Sequence of chain 1.D:
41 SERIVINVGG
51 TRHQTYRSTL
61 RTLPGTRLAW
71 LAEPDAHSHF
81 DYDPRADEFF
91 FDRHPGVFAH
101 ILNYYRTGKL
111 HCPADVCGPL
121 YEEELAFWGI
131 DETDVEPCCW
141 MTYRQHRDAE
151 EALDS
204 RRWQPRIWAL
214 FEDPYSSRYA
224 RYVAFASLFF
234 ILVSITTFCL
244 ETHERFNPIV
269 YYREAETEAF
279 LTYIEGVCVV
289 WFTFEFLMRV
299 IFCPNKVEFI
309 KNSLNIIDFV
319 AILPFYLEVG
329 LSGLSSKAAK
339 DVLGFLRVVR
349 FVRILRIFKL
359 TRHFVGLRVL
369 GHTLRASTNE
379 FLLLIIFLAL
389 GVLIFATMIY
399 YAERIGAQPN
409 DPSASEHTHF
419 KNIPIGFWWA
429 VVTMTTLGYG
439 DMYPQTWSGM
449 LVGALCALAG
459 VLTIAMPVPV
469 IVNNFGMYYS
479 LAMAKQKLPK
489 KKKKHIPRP

Sequence of chain 1.C:
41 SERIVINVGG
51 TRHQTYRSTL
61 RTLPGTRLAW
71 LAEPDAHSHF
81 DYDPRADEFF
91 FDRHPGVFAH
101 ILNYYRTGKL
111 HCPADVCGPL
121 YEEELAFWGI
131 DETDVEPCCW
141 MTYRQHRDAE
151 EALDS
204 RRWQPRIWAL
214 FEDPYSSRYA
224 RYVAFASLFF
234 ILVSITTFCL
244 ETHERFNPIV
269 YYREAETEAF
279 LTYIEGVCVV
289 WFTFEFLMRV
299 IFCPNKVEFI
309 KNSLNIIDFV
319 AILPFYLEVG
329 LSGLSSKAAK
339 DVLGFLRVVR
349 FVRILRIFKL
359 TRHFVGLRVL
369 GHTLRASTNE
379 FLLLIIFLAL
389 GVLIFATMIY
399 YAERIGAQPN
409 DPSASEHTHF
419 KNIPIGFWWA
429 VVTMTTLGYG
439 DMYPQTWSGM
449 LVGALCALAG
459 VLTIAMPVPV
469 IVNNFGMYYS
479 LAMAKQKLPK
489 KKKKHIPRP

Binding-site contacts:
Ligand atom C1 contacts residue ILE403 of chain 1.C at 3.5 Å (hydrophobic).
Ligand atom O1 contacts residue ARG402 of chain 1.C at 4.5 Å.
Ligand atom C6 contacts residue TYR399 of chain 1.C at 4.0 Å (hydrophobic).
Ligand atom C24 contacts residue LEU453 of chain 1.C at 4.0 Å (hydrophobic).
Ligand atom C5 contacts residue VAL346 of chain 1.D at 4.1 Å (hydrophobic).
Ligand atom C6 contacts residue VAL346 of chain 1.D at 3.8 Å (hydrophobic).
Ligand atom C10 contacts residue TYR399 of chain 1.C at 4.1 Å (hydrophobic).
Ligand atom C25 contacts residue LEU453 of chain 1.C at 4.0 Å (hydrophobic).
Ligand atom C3 contacts residue TYR399 of chain 1.C at 4.2 Å (hydrophobic).
Ligand atom C22 contacts residue VAL450 of chain 1.C at 4.4 Å (hydrophobic).
Ligand atom C9 contacts residue TYR399 of chain 1.C at 3.7 Å (hydrophobic).
Ligand atom C21 contacts residue SER446 of chain 1.C at 4.4 Å.
Ligand atom C5 contacts residue TYR399 of chain 1.C at 4.1 Å (hydrophobic).
Ligand atom C2 contacts residue TYR399 of chain 1.C at 4.4 Å (hydrophobic).
Ligand atom O1 contacts residue VAL346 of chain 1.D at 3.8 Å.
Ligand atom C12 contacts residue ALA400 of chain 1.C at 4.3 Å (hydrophobic).
Ligand atom C12 contacts residue ILE403 of chain 1.C at 4.0 Å (hydrophobic).
Ligand atom C11 contacts residue ILE403 of chain 1.C at 3.5 Å (hydrophobic).
Ligand atom C3 contacts residue VAL346 of chain 1.D at 4.3 Å (hydrophobic).
Ligand atom C2 contacts residue ILE403 of chain 1.C at 4.2 Å (hydrophobic).
Ligand atom C7 contacts residue TYR399 of chain 1.C at 3.8 Å (hydrophobic).
Ligand atom C4 contacts residue VAL346 of chain 1.D at 3.5 Å (hydrophobic).
Ligand atom C1 contacts residue TYR399 of chain 1.C at 3.7 Å (hydrophobic).

The protein below binds the small molecule below.
Small molecule (SMILES): CC(C)CCC[C@@H](C)[C@H]1CC[C@H]2[C@@H]3CC=C4C[C@@H](O)CC[C@]4(C)[C@H]3CC[C@]12C